Sequence of chain 3.A:
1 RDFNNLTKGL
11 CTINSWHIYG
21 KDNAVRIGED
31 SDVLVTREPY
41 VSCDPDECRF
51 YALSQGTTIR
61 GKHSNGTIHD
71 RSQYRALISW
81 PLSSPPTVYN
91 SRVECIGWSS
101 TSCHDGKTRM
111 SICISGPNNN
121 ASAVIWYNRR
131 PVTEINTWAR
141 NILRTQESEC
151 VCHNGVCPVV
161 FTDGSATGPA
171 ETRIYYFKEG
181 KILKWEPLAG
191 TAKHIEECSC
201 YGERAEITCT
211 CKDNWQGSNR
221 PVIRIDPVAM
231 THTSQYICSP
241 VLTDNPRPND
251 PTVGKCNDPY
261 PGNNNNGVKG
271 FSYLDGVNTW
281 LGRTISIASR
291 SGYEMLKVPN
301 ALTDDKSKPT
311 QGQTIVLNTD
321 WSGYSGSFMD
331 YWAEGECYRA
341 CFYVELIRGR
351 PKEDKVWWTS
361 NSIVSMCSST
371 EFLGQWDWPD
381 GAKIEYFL

Binding-site contacts:
Ligand atom C6 contacts residue THR310 of chain 1.A at 3.6 Å.
Ligand atom O2 contacts residue GLY312 of chain 1.A at 3.1 Å.
Ligand atom O5 contacts residue GLY312 of chain 1.A at 3.6 Å.
Ligand atom C5 contacts residue ASN120 of chain 3.A at 3.7 Å.
Ligand atom O5 contacts residue GLY374 of chain 1.A at 3.3 Å.
Ligand atom O3 contacts residue ASN249 of chain 1.A at 2.6 Å (h-bond).
Ligand atom O4 contacts residue GLU294 of chain 1.A at 2.9 Å (salt-bridge).
Ligand atom C1 contacts residue ASN120 of chain 3.A at 1.4 Å.
Ligand atom O2 contacts residue ASN249 of chain 1.A at 3.3 Å (h-bond).
Ligand atom C8 contacts residue ASN119 of chain 3.A at 3.5 Å.
Ligand atom C3 contacts residue GLY312 of chain 1.A at 3.1 Å.
Ligand atom O3 contacts residue GLN311 of chain 1.A at 3.3 Å.
Ligand atom N2 contacts residue ARG140 of chain 3.A at 3.5 Å (salt-bridge).
Ligand atom C7 contacts residue ASN120 of chain 3.A at 3.5 Å.
Ligand atom O3 contacts residue GLU294 of chain 1.A at 2.6 Å (salt-bridge).
Ligand atom C3 contacts residue GLU294 of chain 1.A at 3.3 Å.
Ligand atom C4 contacts residue GLU294 of chain 1.A at 3.6 Å.
Ligand atom C2 contacts residue ASN120 of chain 3.A at 2.4 Å.
Ligand atom C6 contacts residue LEU373 of chain 1.A at 3.3 Å (hydrophobic).
Ligand atom C8 contacts residue ARG140 of chain 3.A at 3.2 Å.
Ligand atom C6 contacts residue ASP250 of chain 1.A at 3.5 Å.
Ligand atom O6 contacts residue LYS308 of chain 1.A at 2.8 Å (salt-bridge).
Ligand atom O3 contacts residue ARG283 of chain 1.A at 3.0 Å (salt-bridge).
Ligand atom O5 contacts residue ASN120 of chain 3.A at 2.4 Å (h-bond).
Ligand atom O6 contacts residue GLN375 of chain 1.A at 3.3 Å.
Ligand atom O6 contacts residue THR310 of chain 1.A at 3.5 Å (h-bond).
Ligand atom N2 contacts residue ASN120 of chain 3.A at 2.8 Å (h-bond).
Ligand atom O3 contacts residue ASP250 of chain 1.A at 2.9 Å (salt-bridge).
Ligand atom O4 contacts residue ILE287 of chain 1.A at 3.3 Å.
Ligand atom C6 contacts residue ILE285 of chain 1.A at 3.5 Å (hydrophobic).
Ligand atom O5 contacts residue ASP250 of chain 1.A at 3.5 Å (salt-bridge).
Ligand atom C6 contacts residue ARG283 of chain 1.A at 3.7 Å.
Ligand atom O5 contacts residue GLN375 of chain 1.A at 3.4 Å (h-bond).
Ligand atom O6 contacts residue ASP250 of chain 1.A at 2.6 Å (salt-bridge).
Ligand atom O2 contacts residue LEU296 of chain 1.A at 3.4 Å.
Ligand atom O4 contacts residue ARG247 of chain 1.A at 3.3 Å (salt-bridge).
Ligand atom C4 contacts residue ILE287 of chain 1.A at 3.6 Å (hydrophobic).
Ligand atom O6 contacts residue ILE285 of chain 1.A at 2.9 Å (h-bond).
Ligand atom O3 contacts residue GLY312 of chain 1.A at 2.9 Å (h-bond).
Ligand atom C6 contacts residue PRO309 of chain 1.A at 3.6 Å (hydrophobic).

Sequence of chain 1.A:
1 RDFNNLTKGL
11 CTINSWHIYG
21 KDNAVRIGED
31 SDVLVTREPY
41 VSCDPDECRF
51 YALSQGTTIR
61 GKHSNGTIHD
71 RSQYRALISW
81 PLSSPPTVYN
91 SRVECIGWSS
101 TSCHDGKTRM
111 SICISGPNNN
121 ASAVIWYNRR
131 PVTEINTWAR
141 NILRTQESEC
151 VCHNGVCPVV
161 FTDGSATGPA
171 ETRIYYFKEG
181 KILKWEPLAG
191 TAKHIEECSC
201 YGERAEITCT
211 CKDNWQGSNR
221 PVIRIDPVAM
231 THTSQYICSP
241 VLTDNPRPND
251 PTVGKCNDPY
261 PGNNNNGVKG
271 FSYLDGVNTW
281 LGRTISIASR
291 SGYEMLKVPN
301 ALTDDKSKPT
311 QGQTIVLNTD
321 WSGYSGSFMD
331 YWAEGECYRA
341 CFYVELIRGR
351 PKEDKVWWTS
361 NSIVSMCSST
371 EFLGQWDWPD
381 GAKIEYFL

This protein binds this small molecule.
Small molecule (SMILES): CC(=O)N[C@H]1[C@H](O[C@H]2[C@H](O)[C@@H](NC(C)=O)CO[C@@H]2CO)O[C@H](CO)[C@@H](O[C@@H]2O[C@H](CO[C@H]3O[C@H](CO)[C@@H](O)[C@H](O)[C@@H]3O)[C@@H](O)[C@H](O[C@H]3O[C@H](CO)[C@@H](O)[C@H](O)[C@@H]3O[C@H]3O[C@H](CO)[C@@H](O)[C@H](O)[C@@H]3O[C@H]3O[C@H](CO)[C@@H](O)[C@H](O)[C@@H]3O)[C@@H]2O)[C@@H]1O